Sequence of chain 1.C:
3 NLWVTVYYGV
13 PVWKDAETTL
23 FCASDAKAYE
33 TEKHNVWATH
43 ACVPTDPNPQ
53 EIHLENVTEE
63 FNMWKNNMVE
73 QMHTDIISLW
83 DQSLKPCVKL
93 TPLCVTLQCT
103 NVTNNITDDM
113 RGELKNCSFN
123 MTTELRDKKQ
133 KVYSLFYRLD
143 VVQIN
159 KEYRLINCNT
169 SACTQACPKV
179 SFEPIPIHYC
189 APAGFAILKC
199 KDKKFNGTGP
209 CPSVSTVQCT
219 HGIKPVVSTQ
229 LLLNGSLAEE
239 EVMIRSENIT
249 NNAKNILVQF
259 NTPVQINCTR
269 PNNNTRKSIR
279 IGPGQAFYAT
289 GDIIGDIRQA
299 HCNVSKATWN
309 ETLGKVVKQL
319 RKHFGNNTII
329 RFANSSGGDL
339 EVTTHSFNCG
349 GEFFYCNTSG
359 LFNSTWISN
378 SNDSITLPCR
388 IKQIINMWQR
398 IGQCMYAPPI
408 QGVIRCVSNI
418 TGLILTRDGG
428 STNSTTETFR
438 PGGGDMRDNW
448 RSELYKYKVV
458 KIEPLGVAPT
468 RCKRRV

The small molecule below binds the protein below.
Small molecule (SMILES): CC(=O)N[C@@H]1[C@@H](O)[C@H](O)[C@@H](CO)O[C@H]1O

Binding-site contacts:
Ligand atom C3 contacts residue ASN301 of chain 1.C at 3.8 Å.
Ligand atom C8 contacts residue THR267 of chain 1.C at 3.8 Å.
Ligand atom O7 contacts residue ASN301 of chain 1.C at 3.7 Å.
Ligand atom C1 contacts residue THR383 of chain 1.C at 4.2 Å.
Ligand atom C5 contacts residue THR383 of chain 1.C at 4.1 Å.
Ligand atom O5 contacts residue SER381 of chain 1.C at 3.6 Å.
Ligand atom O5 contacts residue THR383 of chain 1.C at 3.7 Å.
Ligand atom O7 contacts residue THR267 of chain 1.C at 4.2 Å.
Ligand atom C8 contacts residue HIS299 of chain 1.C at 4.1 Å.
Ligand atom C1 contacts residue ASN301 of chain 1.C at 1.4 Å.
Ligand atom C4 contacts residue ASN301 of chain 1.C at 4.2 Å.
Ligand atom C8 contacts residue ARG412 of chain 1.C at 3.3 Å.
Ligand atom C7 contacts residue ARG412 of chain 1.C at 4.3 Å.
Ligand atom C2 contacts residue ASN301 of chain 1.C at 2.4 Å.
Ligand atom O7 contacts residue HIS299 of chain 1.C at 2.4 Å (h-bond).
Ligand atom N2 contacts residue ARG412 of chain 1.C at 4.1 Å.
Ligand atom C6 contacts residue THR383 of chain 1.C at 4.2 Å.
Ligand atom C7 contacts residue ASN301 of chain 1.C at 3.4 Å.
Ligand atom C6 contacts residue SER381 of chain 1.C at 4.2 Å.
Ligand atom C5 contacts residue ASN301 of chain 1.C at 3.7 Å.
Ligand atom C8 contacts residue ASN301 of chain 1.C at 4.5 Å.
Ligand atom N2 contacts residue ASN301 of chain 1.C at 2.8 Å (h-bond).
Ligand atom O5 contacts residue ASN301 of chain 1.C at 2.4 Å (h-bond).
Ligand atom C7 contacts residue HIS299 of chain 1.C at 3.5 Å.